Sequence of chain 1.K:
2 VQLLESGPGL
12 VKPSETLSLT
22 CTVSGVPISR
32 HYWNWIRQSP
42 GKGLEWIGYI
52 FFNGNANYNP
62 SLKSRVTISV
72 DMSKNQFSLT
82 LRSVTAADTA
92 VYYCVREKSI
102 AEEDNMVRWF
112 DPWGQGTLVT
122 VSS

Binding-site contacts:
Ligand atom C5 contacts residue ASN115 of chain 1.B at 3.8 Å.
Ligand atom C7 contacts residue ARG31 of chain 1.K at 4.5 Å.
Ligand atom C1 contacts residue ASN115 of chain 1.B at 1.5 Å.
Ligand atom C4 contacts residue ASN115 of chain 1.B at 4.4 Å.
Ligand atom C7 contacts residue ASN114 of chain 1.B at 4.5 Å.
Ligand atom O7 contacts residue ASN114 of chain 1.B at 4.3 Å.
Ligand atom C8 contacts residue ASN114 of chain 1.B at 3.8 Å.
Ligand atom C8 contacts residue ARG31 of chain 1.K at 3.3 Å.
Ligand atom C3 contacts residue ASN115 of chain 1.B at 3.9 Å.
Ligand atom C8 contacts residue HIS32 of chain 1.K at 4.2 Å.
Ligand atom O7 contacts residue ASN115 of chain 1.B at 3.0 Å (h-bond).
Ligand atom N2 contacts residue ASN115 of chain 1.B at 2.9 Å (h-bond).
Ligand atom C2 contacts residue ASN115 of chain 1.B at 2.6 Å.
Ligand atom O5 contacts residue ASN115 of chain 1.B at 2.5 Å (h-bond).
Ligand atom C7 contacts residue ASN115 of chain 1.B at 3.1 Å.
Ligand atom O5 contacts residue MET111 of chain 1.B at 4.1 Å.
Ligand atom C8 contacts residue ASN115 of chain 1.B at 4.0 Å.

The small molecule below binds the protein below.
Small molecule (SMILES): CC(=O)N[C@H]1[C@H](O[C@H]2[C@H](O)[C@@H](NC(C)=O)CO[C@@H]2CO)O[C@H](CO)[C@@H](O[C@@H]2O[C@H](CO)[C@@H](O)[C@H](O)[C@@H]2O)[C@@H]1O

Sequence of chain 1.B:
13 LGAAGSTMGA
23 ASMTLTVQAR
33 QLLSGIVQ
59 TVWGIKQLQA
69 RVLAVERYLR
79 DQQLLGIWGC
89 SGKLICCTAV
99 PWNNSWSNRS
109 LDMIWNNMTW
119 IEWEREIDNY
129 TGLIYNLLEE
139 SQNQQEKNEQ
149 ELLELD